The small molecule below binds the protein below.
Small molecule (SMILES): CC(=O)N[C@H]1[C@H](O[C@H]2[C@H](O)[C@@H](NC(C)=O)CO[C@@H]2CO)O[C@H](CO)[C@@H](O[C@@H]2O[C@H](CO)[C@@H](O)[C@H](O)[C@@H]2O)[C@@H]1O

Binding-site contacts:
Ligand atom C5 contacts residue ASP374 of chain 1.A at 4.2 Å.
Ligand atom C4 contacts residue ASN377 of chain 1.A at 4.3 Å.
Ligand atom C5 contacts residue ASN377 of chain 1.A at 3.8 Å.
Ligand atom O6 contacts residue THR373 of chain 1.A at 4.0 Å.
Ligand atom O6 contacts residue ASN415 of chain 1.A at 3.7 Å.
Ligand atom N2 contacts residue ASP413 of chain 1.A at 3.8 Å.
Ligand atom O6 contacts residue GLU412 of chain 1.A at 4.5 Å.
Ligand atom C3 contacts residue ASN377 of chain 1.A at 3.9 Å.
Ligand atom C5 contacts residue ASP413 of chain 1.A at 4.5 Å.
Ligand atom C7 contacts residue ASP413 of chain 1.A at 4.3 Å.
Ligand atom C6 contacts residue GLU412 of chain 1.A at 3.7 Å.
Ligand atom O3 contacts residue ASP413 of chain 1.A at 3.8 Å.
Ligand atom O6 contacts residue LYS358 of chain 1.A at 3.8 Å.
Ligand atom C8 contacts residue ASP413 of chain 1.A at 4.0 Å.
Ligand atom C4 contacts residue GLU412 of chain 1.A at 4.0 Å.
Ligand atom O6 contacts residue ASP374 of chain 1.A at 4.5 Å.
Ligand atom C7 contacts residue GLU412 of chain 1.A at 4.3 Å.
Ligand atom C2 contacts residue ASP413 of chain 1.A at 4.1 Å.
Ligand atom O5 contacts residue ASP374 of chain 1.A at 4.5 Å.
Ligand atom O7 contacts residue ARG414 of chain 1.A at 3.2 Å (salt-bridge).
Ligand atom C7 contacts residue ARG414 of chain 1.A at 4.3 Å.
Ligand atom C1 contacts residue ILE376 of chain 1.A at 3.9 Å (hydrophobic).
Ligand atom C7 contacts residue ASN377 of chain 1.A at 3.6 Å.
Ligand atom C3 contacts residue ASP374 of chain 1.A at 4.2 Å.
Ligand atom O5 contacts residue ILE376 of chain 1.A at 3.9 Å.
Ligand atom C1 contacts residue ASP413 of chain 1.A at 4.0 Å.
Ligand atom O7 contacts residue ASN377 of chain 1.A at 3.9 Å.
Ligand atom C3 contacts residue ASP413 of chain 1.A at 3.7 Å.
Ligand atom O5 contacts residue GLU412 of chain 1.A at 4.4 Å.
Ligand atom C1 contacts residue ASP374 of chain 1.A at 3.9 Å.
Ligand atom N2 contacts residue GLU412 of chain 1.A at 3.7 Å.
Ligand atom C8 contacts residue ASN377 of chain 1.A at 4.0 Å.
Ligand atom C6 contacts residue ASP374 of chain 1.A at 4.3 Å.
Ligand atom C1 contacts residue ASN377 of chain 1.A at 1.5 Å.
Ligand atom C8 contacts residue GLU412 of chain 1.A at 3.8 Å.
Ligand atom C2 contacts residue ASN377 of chain 1.A at 2.6 Å.
Ligand atom C6 contacts residue ASN415 of chain 1.A at 4.5 Å.
Ligand atom N2 contacts residue ASN377 of chain 1.A at 3.0 Å (h-bond).
Ligand atom O5 contacts residue ASN377 of chain 1.A at 2.4 Å (h-bond).
Ligand atom C5 contacts residue GLU412 of chain 1.A at 4.2 Å.

Sequence of chain 1.A:
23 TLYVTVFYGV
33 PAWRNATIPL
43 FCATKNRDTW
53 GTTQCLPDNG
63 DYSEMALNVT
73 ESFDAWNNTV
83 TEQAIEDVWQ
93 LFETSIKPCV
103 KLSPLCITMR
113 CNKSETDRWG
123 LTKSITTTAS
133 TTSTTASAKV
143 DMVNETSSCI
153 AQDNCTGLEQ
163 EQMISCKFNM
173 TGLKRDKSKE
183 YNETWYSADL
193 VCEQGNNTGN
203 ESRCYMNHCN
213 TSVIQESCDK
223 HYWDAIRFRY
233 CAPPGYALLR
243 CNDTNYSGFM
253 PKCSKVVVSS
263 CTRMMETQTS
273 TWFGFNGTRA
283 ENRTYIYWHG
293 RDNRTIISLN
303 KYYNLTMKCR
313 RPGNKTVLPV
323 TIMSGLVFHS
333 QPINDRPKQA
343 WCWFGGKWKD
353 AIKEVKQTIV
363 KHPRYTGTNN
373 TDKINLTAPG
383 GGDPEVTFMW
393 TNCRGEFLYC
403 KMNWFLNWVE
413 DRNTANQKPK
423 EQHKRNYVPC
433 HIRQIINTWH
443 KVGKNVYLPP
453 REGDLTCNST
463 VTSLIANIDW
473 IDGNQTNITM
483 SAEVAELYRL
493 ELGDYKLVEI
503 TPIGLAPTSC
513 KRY